Binding-site contacts:
Ligand atom C4 contacts residue ASN154 of chain 4.A at 4.3 Å.
Ligand atom C7 contacts residue ASN154 of chain 4.A at 3.3 Å.
Ligand atom C5 contacts residue ASN154 of chain 4.A at 3.7 Å.
Ligand atom C1 contacts residue GLN227 of chain 4.A at 4.3 Å.
Ligand atom O5 contacts residue ASN154 of chain 4.A at 2.4 Å (h-bond).
Ligand atom C1 contacts residue ASN154 of chain 4.A at 1.5 Å.
Ligand atom O7 contacts residue GLN227 of chain 4.A at 3.2 Å (h-bond).
Ligand atom C3 contacts residue ASN154 of chain 4.A at 3.9 Å.
Ligand atom C5 contacts residue LYS3 of chain 4.A at 4.3 Å.
Ligand atom C7 contacts residue GLN227 of chain 4.A at 4.3 Å.
Ligand atom O7 contacts residue ASN154 of chain 4.A at 3.4 Å (h-bond).
Ligand atom N2 contacts residue ASN154 of chain 4.A at 2.9 Å (h-bond).
Ligand atom C6 contacts residue LYS3 of chain 4.A at 4.2 Å.
Ligand atom O5 contacts residue LYS3 of chain 4.A at 4.0 Å.
Ligand atom C8 contacts residue ASN154 of chain 4.A at 4.4 Å.
Ligand atom C2 contacts residue ASN154 of chain 4.A at 2.5 Å.

Sequence of chain 4.A:
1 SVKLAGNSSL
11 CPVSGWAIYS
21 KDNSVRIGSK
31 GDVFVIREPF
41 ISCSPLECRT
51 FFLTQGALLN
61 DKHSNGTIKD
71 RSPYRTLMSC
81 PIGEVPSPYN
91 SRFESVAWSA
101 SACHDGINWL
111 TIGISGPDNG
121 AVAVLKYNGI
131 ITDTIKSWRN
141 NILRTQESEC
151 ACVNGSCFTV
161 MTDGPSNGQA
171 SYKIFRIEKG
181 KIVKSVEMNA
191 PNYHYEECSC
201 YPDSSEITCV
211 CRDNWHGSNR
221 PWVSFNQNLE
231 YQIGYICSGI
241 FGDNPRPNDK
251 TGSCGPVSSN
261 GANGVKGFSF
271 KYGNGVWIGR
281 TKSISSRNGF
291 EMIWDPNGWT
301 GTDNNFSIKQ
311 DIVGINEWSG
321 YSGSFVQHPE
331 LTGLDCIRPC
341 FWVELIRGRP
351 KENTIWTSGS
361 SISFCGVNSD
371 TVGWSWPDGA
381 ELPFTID

A small-molecule ligand and the protein it binds are described below.
Small molecule (SMILES): CC(=O)N[C@@H]1[C@@H](O)[C@H](O)[C@@H](CO)O[C@H]1O